Sequence of chain 1.A:
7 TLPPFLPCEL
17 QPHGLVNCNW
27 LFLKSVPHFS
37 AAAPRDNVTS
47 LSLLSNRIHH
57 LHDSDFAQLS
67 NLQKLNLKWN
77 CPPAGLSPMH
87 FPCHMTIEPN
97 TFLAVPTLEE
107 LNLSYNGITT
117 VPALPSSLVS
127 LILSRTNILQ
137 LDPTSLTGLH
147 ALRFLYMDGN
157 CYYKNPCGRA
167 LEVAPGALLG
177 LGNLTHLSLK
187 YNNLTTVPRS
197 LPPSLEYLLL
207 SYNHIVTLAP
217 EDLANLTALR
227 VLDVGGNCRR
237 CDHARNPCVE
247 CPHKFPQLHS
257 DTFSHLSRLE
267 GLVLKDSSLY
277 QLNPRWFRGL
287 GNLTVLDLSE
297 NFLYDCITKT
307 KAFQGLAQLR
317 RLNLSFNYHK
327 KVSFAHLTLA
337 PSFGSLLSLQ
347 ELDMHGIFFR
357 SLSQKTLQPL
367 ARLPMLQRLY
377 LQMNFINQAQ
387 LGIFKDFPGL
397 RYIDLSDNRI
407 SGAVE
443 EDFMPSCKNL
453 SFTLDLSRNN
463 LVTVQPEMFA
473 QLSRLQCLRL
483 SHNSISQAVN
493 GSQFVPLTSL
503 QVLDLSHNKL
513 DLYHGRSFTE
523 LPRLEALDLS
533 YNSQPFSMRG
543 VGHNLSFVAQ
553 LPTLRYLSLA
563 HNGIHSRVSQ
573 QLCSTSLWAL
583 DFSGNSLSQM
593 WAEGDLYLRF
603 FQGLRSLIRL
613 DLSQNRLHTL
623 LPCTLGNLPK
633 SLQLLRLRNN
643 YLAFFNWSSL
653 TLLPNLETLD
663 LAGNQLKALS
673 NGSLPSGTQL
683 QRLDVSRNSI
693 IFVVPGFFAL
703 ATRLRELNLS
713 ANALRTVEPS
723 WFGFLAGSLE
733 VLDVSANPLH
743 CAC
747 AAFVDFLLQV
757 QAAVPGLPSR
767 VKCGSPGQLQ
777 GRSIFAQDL

A small-molecule ligand and the protein it binds are described below.
Small molecule (SMILES): CC(=O)N[C@H]1[C@H](O[C@H]2[C@H](O)[C@@H](NC(C)=O)CO[C@@H]2CO)O[C@H](CO)[C@@H](O)[C@@H]1O

Binding-site contacts:
Ligand atom C5 contacts residue SER688 of chain 1.A at 4.2 Å.
Ligand atom C1 contacts residue ASN710 of chain 1.A at 1.4 Å.
Ligand atom N2 contacts residue ASN710 of chain 1.A at 3.0 Å (h-bond).
Ligand atom C5 contacts residue ASN710 of chain 1.A at 3.7 Å.
Ligand atom C1 contacts residue SER688 of chain 1.A at 4.3 Å.
Ligand atom C7 contacts residue ASP735 of chain 1.A at 3.8 Å.
Ligand atom C4 contacts residue ASN710 of chain 1.A at 4.2 Å.
Ligand atom O6 contacts residue SER688 of chain 1.A at 2.9 Å (h-bond).
Ligand atom C2 contacts residue ASN710 of chain 1.A at 2.5 Å.
Ligand atom C8 contacts residue ASP735 of chain 1.A at 3.9 Å.
Ligand atom C7 contacts residue ASN710 of chain 1.A at 3.7 Å.
Ligand atom C2 contacts residue ASP735 of chain 1.A at 3.5 Å.
Ligand atom C3 contacts residue ASN710 of chain 1.A at 3.8 Å.
Ligand atom C6 contacts residue SER712 of chain 1.A at 4.4 Å.
Ligand atom C8 contacts residue VAL733 of chain 1.A at 3.8 Å (hydrophobic).
Ligand atom N2 contacts residue ASP735 of chain 1.A at 2.8 Å (salt-bridge).
Ligand atom O6 contacts residue ARG689 of chain 1.A at 3.4 Å (salt-bridge).
Ligand atom C6 contacts residue ARG689 of chain 1.A at 4.1 Å.
Ligand atom C5 contacts residue SER712 of chain 1.A at 4.1 Å.
Ligand atom O5 contacts residue SER688 of chain 1.A at 3.3 Å (h-bond).
Ligand atom O5 contacts residue ASN710 of chain 1.A at 2.4 Å (h-bond).
Ligand atom C8 contacts residue PRO761 of chain 1.A at 4.3 Å (hydrophobic).
Ligand atom C1 contacts residue ASP735 of chain 1.A at 3.5 Å.
Ligand atom O7 contacts residue ASN710 of chain 1.A at 4.1 Å.
Ligand atom C6 contacts residue SER688 of chain 1.A at 3.9 Å.
Ligand atom C1 contacts residue SER712 of chain 1.A at 4.1 Å.
Ligand atom O5 contacts residue SER712 of chain 1.A at 4.1 Å.
Ligand atom C3 contacts residue ASP735 of chain 1.A at 3.9 Å.